A small-molecule ligand and the protein it binds are described below.
Small molecule (SMILES): CCCCCCCCCCO[C@@H]1O[C@H](CO)[C@@H](O[C@H]2O[C@H](CO)[C@@H](O)[C@H](O)[C@H]2O)[C@H](O)[C@H]1O

Binding-site contacts:
Ligand atom O49 contacts residue MET40 of chain 1.C at 2.7 Å (h-bond).
Ligand atom C37 contacts residue PEK1 of chain 1.SB at 4.5 Å.
Ligand atom C28 contacts residue LEU43 of chain 1.C at 4.3 Å (hydrophobic).
Ligand atom C1 contacts residue MET40 of chain 1.C at 4.0 Å (hydrophobic).
Ligand atom O3 contacts residue GLY63 of chain 1.G at 3.0 Å (h-bond).
Ligand atom C37 contacts residue LEU43 of chain 1.C at 4.4 Å (hydrophobic).
Ligand atom O16 contacts residue MET40 of chain 1.C at 4.3 Å.
Ligand atom C7 contacts residue GLY63 of chain 1.G at 3.9 Å.
Ligand atom C25 contacts residue LEU43 of chain 1.C at 4.2 Å (hydrophobic).
Ligand atom C6 contacts residue PHE69 of chain 1.G at 4.0 Å (hydrophobic).
Ligand atom C5 contacts residue GLY63 of chain 1.G at 4.1 Å.
Ligand atom C43 contacts residue MET27 of chain 1.C at 4.2 Å (hydrophobic).
Ligand atom C4 contacts residue TRP62 of chain 1.G at 4.0 Å (hydrophobic).
Ligand atom C28 contacts residue PEK1 of chain 1.SB at 4.3 Å.
Ligand atom C3 contacts residue TRP62 of chain 1.G at 4.2 Å (hydrophobic).
Ligand atom C8 contacts residue GLY63 of chain 1.G at 4.2 Å.
Ligand atom C2 contacts residue TRP62 of chain 1.G at 3.9 Å (hydrophobic).
Ligand atom O3 contacts residue TRP62 of chain 1.G at 4.0 Å.
Ligand atom O7 contacts residue TRP62 of chain 1.G at 4.0 Å.
Ligand atom O16 contacts residue PHE69 of chain 1.G at 4.2 Å.
Ligand atom C18 contacts residue PHE69 of chain 1.G at 3.8 Å (hydrophobic).
Ligand atom O2 contacts residue GLY63 of chain 1.G at 3.2 Å.
Ligand atom O61 contacts residue TRP62 of chain 1.G at 3.8 Å.
Ligand atom C43 contacts residue LEU31 of chain 1.C at 4.1 Å (hydrophobic).
Ligand atom C37 contacts residue LEU31 of chain 1.C at 4.0 Å (hydrophobic).
Ligand atom C18 contacts residue TRP34 of chain 1.C at 3.6 Å (hydrophobic).
Ligand atom O5 contacts residue PHE69 of chain 1.G at 3.3 Å.
Ligand atom C40 contacts residue LEU31 of chain 1.C at 4.4 Å (hydrophobic).
Ligand atom C34 contacts residue PEK1 of chain 1.SB at 4.3 Å.
Ligand atom C43 contacts residue PGV1 of chain 1.HA at 3.6 Å.
Ligand atom C57 contacts residue PHE69 of chain 1.G at 3.8 Å (hydrophobic).
Ligand atom O7 contacts residue GLY63 of chain 1.G at 4.4 Å.
Ligand atom C4 contacts residue PHE69 of chain 1.G at 3.8 Å (hydrophobic).
Ligand atom C19 contacts residue TRP34 of chain 1.C at 4.4 Å (hydrophobic).
Ligand atom C22 contacts residue TRP34 of chain 1.C at 3.7 Å (hydrophobic).
Ligand atom O61 contacts residue PHE69 of chain 1.G at 3.8 Å.

Sequence of chain 1.G:
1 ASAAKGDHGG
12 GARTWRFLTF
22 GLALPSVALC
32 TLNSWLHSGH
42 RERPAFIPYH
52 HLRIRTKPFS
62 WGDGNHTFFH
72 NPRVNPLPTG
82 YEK

Sequence of chain 1.C:
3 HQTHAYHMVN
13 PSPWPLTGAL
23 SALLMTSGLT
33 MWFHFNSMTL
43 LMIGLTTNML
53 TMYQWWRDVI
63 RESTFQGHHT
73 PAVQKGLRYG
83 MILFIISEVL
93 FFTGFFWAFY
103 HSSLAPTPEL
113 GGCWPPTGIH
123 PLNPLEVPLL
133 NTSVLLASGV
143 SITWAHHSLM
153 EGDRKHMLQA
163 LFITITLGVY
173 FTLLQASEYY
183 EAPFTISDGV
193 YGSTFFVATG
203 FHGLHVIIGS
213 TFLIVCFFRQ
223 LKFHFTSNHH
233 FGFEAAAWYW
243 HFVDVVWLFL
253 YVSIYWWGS